Sequence of chain 2.C:
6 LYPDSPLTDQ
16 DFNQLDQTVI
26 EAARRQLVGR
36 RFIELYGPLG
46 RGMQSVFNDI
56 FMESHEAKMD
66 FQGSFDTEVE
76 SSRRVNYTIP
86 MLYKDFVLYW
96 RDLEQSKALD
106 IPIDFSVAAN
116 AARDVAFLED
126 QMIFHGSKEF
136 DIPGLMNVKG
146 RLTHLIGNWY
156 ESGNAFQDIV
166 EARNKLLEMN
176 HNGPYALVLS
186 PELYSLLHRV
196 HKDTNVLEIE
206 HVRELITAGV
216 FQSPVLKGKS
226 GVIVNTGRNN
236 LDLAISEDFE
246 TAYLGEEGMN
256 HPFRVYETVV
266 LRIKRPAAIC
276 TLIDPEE

Binding-site contacts:
Ligand atom CB contacts residue ARG35 of chain 2.C at 3.8 Å.
Ligand atom O contacts residue ARG29 of chain 2.C at 4.2 Å.
Ligand atom CA contacts residue ASP243 of chain 2.C at 3.3 Å.
Ligand atom O contacts residue ILE25 of chain 2.C at 3.8 Å.
Ligand atom OG contacts residue PHE244 of chain 2.C at 3.7 Å.
Ligand atom C contacts residue ASP243 of chain 2.C at 3.5 Å.
Ligand atom N contacts residue ASP243 of chain 2.C at 3.8 Å.
Ligand atom O contacts residue ARG35 of chain 2.C at 3.3 Å (salt-bridge).
Ligand atom CG1 contacts residue ASP243 of chain 2.C at 3.3 Å.
Ligand atom O contacts residue ASP243 of chain 2.C at 4.3 Å.
Ligand atom C contacts residue ARG36 of chain 2.C at 3.2 Å.
Ligand atom CA contacts residue ASP243 of chain 2.C at 4.2 Å.
Ligand atom O contacts residue ASP243 of chain 2.C at 4.3 Å.
Ligand atom CD1 contacts residue ARG29 of chain 2.C at 3.6 Å.
Ligand atom N contacts residue ARG35 of chain 2.C at 4.1 Å.
Ligand atom O contacts residue ARG36 of chain 2.C at 2.9 Å (salt-bridge).
Ligand atom CG1 contacts residue ARG35 of chain 2.C at 4.4 Å.
Ligand atom C contacts residue ASP243 of chain 2.C at 4.4 Å.
Ligand atom OG contacts residue ARG35 of chain 2.C at 4.2 Å.
Ligand atom CA contacts residue ARG35 of chain 2.C at 4.5 Å.
Ligand atom N contacts residue ARG35 of chain 2.C at 4.1 Å.
Ligand atom CG2 contacts residue GLU245 of chain 2.C at 3.4 Å.
Ligand atom CB contacts residue ASP243 of chain 2.C at 3.9 Å.
Ligand atom O contacts residue ARG35 of chain 2.C at 2.9 Å (salt-bridge).
Ligand atom C contacts residue ARG35 of chain 2.C at 3.5 Å.
Ligand atom CD2 contacts residue ARG29 of chain 2.C at 3.8 Å.
Ligand atom CB contacts residue ASP243 of chain 2.C at 4.2 Å.
Ligand atom CG2 contacts residue ARG36 of chain 2.C at 3.8 Å.
Ligand atom CB contacts residue ARG35 of chain 2.C at 3.4 Å.
Ligand atom N contacts residue ARG35 of chain 2.C at 4.4 Å.
Ligand atom C contacts residue PRO43 of chain 2.C at 4.5 Å (hydrophobic).
Ligand atom O contacts residue PHE37 of chain 2.C at 3.8 Å.
Ligand atom C contacts residue ARG35 of chain 2.C at 3.7 Å.
Ligand atom O contacts residue PRO43 of chain 2.C at 3.7 Å.
Ligand atom N contacts residue ASP243 of chain 2.C at 3.3 Å (salt-bridge).
Ligand atom C contacts residue ARG29 of chain 2.C at 3.9 Å.
Ligand atom CG2 contacts residue PRO43 of chain 2.C at 4.3 Å (hydrophobic).
Ligand atom CG2 contacts residue ARG35 of chain 2.C at 3.9 Å.
Ligand atom CA contacts residue ARG29 of chain 2.C at 4.2 Å.
Ligand atom O contacts residue ARG29 of chain 2.C at 3.0 Å (salt-bridge).

This small molecule binds to this protein.
Small molecule (SMILES): CC[C@H](C)[C@H](NC(=O)[C@H](CC(C)C)NC(=O)[C@H](CO)NC(=O)CNC(=O)[C@@H](NC(=O)[C@@H](N)[C@@H](C)O)C(C)C)C(=O)N[C@H](C=O)CCC(N)=O